This protein binds this small molecule.
Small molecule (SMILES): CC(=O)N[C@H]1[C@@H](O[P](=O)(O)O[P](=O)(O)OC[C@H]2O[C@@H](n3ccc(=O)[nH]c3=O)[C@H](O)[C@@H]2O)O[C@H](CO)[C@@H](O)[C@@H]1O[C@@](C)(OP(=O)(O)O)C(=O)O

Binding-site contacts:
Ligand atom N1 contacts residue ASP123 of chain 1.P at 2.8 Å (salt-bridge).
Ligand atom O1 contacts residue ASP123 of chain 1.P at 3.2 Å (salt-bridge).
Ligand atom O9 contacts residue EDO1 of chain 1.VA at 3.2 Å (h-bond).
Ligand atom C1 contacts residue ASP123 of chain 1.P at 3.5 Å.
Ligand atom O10 contacts residue EDO1 of chain 1.VA at 3.3 Å.
Ligand atom O1 contacts residue VAL122 of chain 1.P at 3.1 Å.
Ligand atom O19 contacts residue ARG331 of chain 1.P at 2.9 Å (salt-bridge).
Ligand atom O17 contacts residue ARG120 of chain 1.P at 2.9 Å (salt-bridge).
Ligand atom O14 contacts residue LYS160 of chain 1.P at 3.0 Å (salt-bridge).
Ligand atom O19 contacts residue ARG371 of chain 1.P at 3.1 Å (salt-bridge).
Ligand atom O15 contacts residue LYS22 of chain 1.P at 2.9 Å (salt-bridge).
Ligand atom C7 contacts residue ASN23 of chain 1.P at 3.1 Å.
Ligand atom C6 contacts residue PRO121 of chain 1.P at 3.3 Å (hydrophobic).
Ligand atom O13 contacts residue LYS22 of chain 1.P at 2.9 Å (salt-bridge).
Ligand atom O18 contacts residue LYS22 of chain 1.P at 3.2 Å (salt-bridge).
Ligand atom O11 contacts residue PRO121 of chain 1.P at 3.4 Å.
Ligand atom C19 contacts residue ARG331 of chain 1.P at 3.5 Å.
Ligand atom C8 contacts residue ASN23 of chain 1.P at 3.4 Å.
Ligand atom O18 contacts residue LEU370 of chain 1.P at 3.5 Å.
Ligand atom O1 contacts residue PRO121 of chain 1.P at 3.5 Å (h-bond).
Ligand atom O19 contacts residue ALA305 of chain 1.P at 3.2 Å.
Ligand atom O12 contacts residue ASN23 of chain 1.P at 3.4 Å.
Ligand atom C15 contacts residue ILE327 of chain 1.P at 3.1 Å (hydrophobic).
Ligand atom O16 contacts residue ARG120 of chain 1.P at 3.2 Å (salt-bridge).
Ligand atom O6 contacts residue VAL163 of chain 1.P at 3.3 Å (h-bond).
Ligand atom O8 contacts residue ARG120 of chain 1.P at 3.3 Å (salt-bridge).
Ligand atom C6 contacts residue SER162 of chain 1.P at 3.5 Å.
Ligand atom O14 contacts residue ILE327 of chain 1.P at 2.6 Å (h-bond).
Ligand atom O6 contacts residue SER162 of chain 1.P at 2.8 Å (h-bond).
Ligand atom O5 contacts residue VAL163 of chain 1.P at 2.9 Å (h-bond).
Ligand atom O10 contacts residue ARG120 of chain 1.P at 2.9 Å (salt-bridge).
Ligand atom O9 contacts residue GLY164 of chain 1.P at 3.0 Å (h-bond).
Ligand atom O1 contacts residue LEU124 of chain 1.P at 2.7 Å (h-bond).
Ligand atom O21 contacts residue ASN23 of chain 1.P at 3.4 Å (h-bond).
Ligand atom O12 contacts residue TRP95 of chain 1.P at 3.3 Å.
Ligand atom N1 contacts residue PRO121 of chain 1.P at 3.4 Å (h-bond).
Ligand atom O6 contacts residue GLY164 of chain 1.P at 3.3 Å (h-bond).
Ligand atom O11 contacts residue ARG120 of chain 1.P at 3.2 Å.
Ligand atom C1 contacts residue PRO121 of chain 1.P at 3.1 Å (hydrophobic).
Ligand atom O18 contacts residue ARG371 of chain 1.P at 2.7 Å (salt-bridge).

Sequence of chain 1.P:
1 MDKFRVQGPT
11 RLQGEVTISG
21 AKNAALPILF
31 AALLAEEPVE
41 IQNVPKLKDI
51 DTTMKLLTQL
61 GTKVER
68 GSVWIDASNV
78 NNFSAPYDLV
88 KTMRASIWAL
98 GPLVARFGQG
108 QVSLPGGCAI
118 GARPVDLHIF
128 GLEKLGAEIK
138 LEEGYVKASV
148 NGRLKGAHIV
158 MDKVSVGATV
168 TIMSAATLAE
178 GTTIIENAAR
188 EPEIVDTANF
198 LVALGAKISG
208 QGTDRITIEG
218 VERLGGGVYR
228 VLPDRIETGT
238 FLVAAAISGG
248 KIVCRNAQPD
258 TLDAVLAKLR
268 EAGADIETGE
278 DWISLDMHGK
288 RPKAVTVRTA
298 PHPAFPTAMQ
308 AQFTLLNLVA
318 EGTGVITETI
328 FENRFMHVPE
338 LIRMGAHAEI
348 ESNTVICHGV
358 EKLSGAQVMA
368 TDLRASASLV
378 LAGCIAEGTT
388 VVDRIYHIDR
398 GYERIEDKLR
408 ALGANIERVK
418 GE